Binding-site contacts:
Ligand atom CAL contacts residue GOL1 of chain 1.E at 3.8 Å.
Ligand atom OAI contacts residue VAL118 of chain 1.A at 3.8 Å.
Ligand atom CAE contacts residue VAL118 of chain 1.A at 3.8 Å (hydrophobic).
Ligand atom CAA contacts residue GOL1 of chain 1.E at 4.0 Å.
Ligand atom CAD contacts residue GOL1 of chain 1.E at 4.0 Å.
Ligand atom CAF contacts residue LEU194 of chain 1.A at 3.9 Å (hydrophobic).
Ligand atom CAL contacts residue PHE127 of chain 1.A at 3.5 Å (hydrophobic).
Ligand atom OAI contacts residue TRP205 of chain 1.A at 4.0 Å.
Ligand atom OAH contacts residue THR195 of chain 1.A at 2.9 Å (h-bond).
Ligand atom OAI contacts residue ZN1 of chain 1.B at 3.0 Å.
Ligand atom NAK contacts residue GOL1 of chain 1.E at 3.8 Å.
Ligand atom OAH contacts residue SER193 of chain 1.A at 3.9 Å.
Ligand atom CAE contacts residue HIS91 of chain 1.A at 3.9 Å.
Ligand atom OAH contacts residue TRP205 of chain 1.A at 3.5 Å.
Ligand atom OAH contacts residue LEU194 of chain 1.A at 3.2 Å.
Ligand atom CAE contacts residue LEU194 of chain 1.A at 4.0 Å (hydrophobic).
Ligand atom OAI contacts residue VAL139 of chain 1.A at 3.7 Å.
Ligand atom NAJ contacts residue HIS93 of chain 1.A at 3.2 Å (h-bond).
Ligand atom NAM contacts residue GLN89 of chain 1.A at 3.0 Å (h-bond).
Ligand atom CAN contacts residue GLN89 of chain 1.A at 3.4 Å.
Ligand atom OAI contacts residue HIS91 of chain 1.A at 3.4 Å.
Ligand atom SAG contacts residue ZN1 of chain 1.B at 3.0 Å.
Ligand atom CAC contacts residue GOL1 of chain 1.E at 3.7 Å.
Ligand atom NAJ contacts residue HIS91 of chain 1.A at 3.3 Å (h-bond).
Ligand atom CAD contacts residue GLN89 of chain 1.A at 3.6 Å.
Ligand atom SAG contacts residue HIS91 of chain 1.A at 3.9 Å.
Ligand atom CAO contacts residue GLN89 of chain 1.A at 3.8 Å.
Ligand atom CAN contacts residue PHE127 of chain 1.A at 3.6 Å (hydrophobic).
Ligand atom OAI contacts residue HIS116 of chain 1.A at 3.4 Å (h-bond).
Ligand atom SAG contacts residue THR195 of chain 1.A at 3.8 Å.
Ligand atom NAM contacts residue GOL1 of chain 1.E at 3.7 Å.
Ligand atom NAJ contacts residue THR195 of chain 1.A at 2.8 Å (h-bond).
Ligand atom CAB contacts residue THR196 of chain 1.A at 3.3 Å.
Ligand atom CAA contacts residue LEU194 of chain 1.A at 3.9 Å (hydrophobic).
Ligand atom CAB contacts residue GOL1 of chain 1.E at 3.6 Å.
Ligand atom NAJ contacts residue ZN1 of chain 1.B at 1.9 Å.
Ligand atom NAM contacts residue PHE127 of chain 1.A at 3.3 Å.
Ligand atom NAJ contacts residue HIS116 of chain 1.A at 3.4 Å (h-bond).
Ligand atom OAP contacts residue PHE127 of chain 1.A at 3.4 Å.
Ligand atom CAA contacts residue THR196 of chain 1.A at 3.3 Å.

Sequence of chain 1.A:
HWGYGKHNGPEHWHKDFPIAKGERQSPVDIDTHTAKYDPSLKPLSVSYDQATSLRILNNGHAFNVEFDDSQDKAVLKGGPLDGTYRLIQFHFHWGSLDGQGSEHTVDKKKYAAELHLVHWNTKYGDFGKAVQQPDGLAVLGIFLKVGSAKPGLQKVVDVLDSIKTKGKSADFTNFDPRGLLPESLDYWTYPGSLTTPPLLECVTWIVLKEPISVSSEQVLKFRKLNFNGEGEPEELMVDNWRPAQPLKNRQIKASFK

This small molecule binds to this protein.
Small molecule (SMILES): NS(=O)(=O)c1ccc(NC(=O)NCCO)cc1